A small-molecule ligand and the protein it binds are described below.
Small molecule (SMILES): CC[C@@](O)(C(=O)Nc1cnccc1C)c1cccc(Cl)c1

Binding-site contacts:
Ligand atom C7 contacts residue GLU166 of chain 1.A at 3.5 Å.
Ligand atom O1 contacts residue GLU166 of chain 1.A at 3.0 Å (salt-bridge).
Ligand atom C6 contacts residue LEU141 of chain 1.A at 3.8 Å (hydrophobic).
Ligand atom CL contacts residue MET165 of chain 1.A at 4.0 Å.
Ligand atom C14 contacts residue MET49 of chain 1.A at 3.5 Å (hydrophobic).
Ligand atom C9 contacts residue ASN142 of chain 1.A at 3.8 Å.
Ligand atom CL contacts residue HIS41 of chain 1.A at 3.4 Å.
Ligand atom C14 contacts residue HIS164 of chain 1.A at 3.9 Å.
Ligand atom O1 contacts residue MET165 of chain 1.A at 3.6 Å.
Ligand atom C13 contacts residue ARG188 of chain 1.A at 3.6 Å.
Ligand atom C13 contacts residue MET165 of chain 1.A at 3.4 Å (hydrophobic).
Ligand atom C5 contacts residue GLU166 of chain 1.A at 3.7 Å.
Ligand atom N1 contacts residue PHE140 of chain 1.A at 3.8 Å.
Ligand atom C7 contacts residue LEU141 of chain 1.A at 3.6 Å (hydrophobic).
Ligand atom C3 contacts residue GLU166 of chain 1.A at 4.0 Å.
Ligand atom C6 contacts residue GLU166 of chain 1.A at 3.6 Å.
Ligand atom C12 contacts residue GLN189 of chain 1.A at 3.7 Å.
Ligand atom C15 contacts residue MET49 of chain 1.A at 3.8 Å (hydrophobic).
Ligand atom CL contacts residue ASP187 of chain 1.A at 3.2 Å.
Ligand atom CL contacts residue MET49 of chain 1.A at 3.8 Å.
Ligand atom C5 contacts residue CYS145 of chain 1.A at 3.8 Å (hydrophobic).
Ligand atom N contacts residue CYS145 of chain 1.A at 3.9 Å.
Ligand atom C13 contacts residue MET49 of chain 1.A at 3.8 Å (hydrophobic).
Ligand atom C6 contacts residue PHE140 of chain 1.A at 3.2 Å (hydrophobic).
Ligand atom N1 contacts residue SER144 of chain 1.A at 3.8 Å.
Ligand atom C12 contacts residue ARG188 of chain 1.A at 3.7 Å.
Ligand atom N1 contacts residue GLU166 of chain 1.A at 3.8 Å.
Ligand atom C15 contacts residue HIS164 of chain 1.A at 3.5 Å.
Ligand atom C5 contacts residue HIS163 of chain 1.A at 3.3 Å.
Ligand atom C15 contacts residue MET165 of chain 1.A at 3.6 Å (hydrophobic).
Ligand atom C5 contacts residue MET165 of chain 1.A at 3.9 Å (hydrophobic).
Ligand atom CL contacts residue HIS164 of chain 1.A at 3.8 Å.
Ligand atom C6 contacts residue HIS163 of chain 1.A at 3.9 Å.
Ligand atom C8 contacts residue ASN142 of chain 1.A at 3.8 Å.
Ligand atom N1 contacts residue HIS163 of chain 1.A at 2.8 Å (h-bond).
Ligand atom C7 contacts residue PHE140 of chain 1.A at 3.7 Å (hydrophobic).
Ligand atom C12 contacts residue MET165 of chain 1.A at 3.7 Å (hydrophobic).
Ligand atom C14 contacts residue MET165 of chain 1.A at 3.4 Å (hydrophobic).
Ligand atom O contacts residue HIS41 of chain 1.A at 3.9 Å.
Ligand atom C7 contacts residue ASN142 of chain 1.A at 3.6 Å.

Sequence of chain 1.A:
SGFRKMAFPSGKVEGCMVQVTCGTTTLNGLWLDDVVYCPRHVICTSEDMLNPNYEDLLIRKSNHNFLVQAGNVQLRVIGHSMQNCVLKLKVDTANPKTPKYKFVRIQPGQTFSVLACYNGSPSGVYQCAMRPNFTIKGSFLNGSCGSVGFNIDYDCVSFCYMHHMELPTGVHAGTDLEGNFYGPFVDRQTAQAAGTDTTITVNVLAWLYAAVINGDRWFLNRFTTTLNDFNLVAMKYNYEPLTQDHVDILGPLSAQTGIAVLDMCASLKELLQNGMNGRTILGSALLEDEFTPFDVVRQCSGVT